Binding-site contacts:
Ligand atom O7 contacts residue ILE21 of chain 1.C at 3.8 Å.
Ligand atom C4 contacts residue ASN46 of chain 1.C at 4.3 Å.
Ligand atom O7 contacts residue HIS20 of chain 1.C at 4.0 Å.
Ligand atom N2 contacts residue ASN46 of chain 1.C at 2.8 Å (h-bond).
Ligand atom C7 contacts residue ILE21 of chain 1.C at 2.9 Å (hydrophobic).
Ligand atom C7 contacts residue ASN46 of chain 1.C at 3.4 Å.
Ligand atom C8 contacts residue ASN46 of chain 1.C at 4.4 Å.
Ligand atom C8 contacts residue ILE21 of chain 1.C at 1.4 Å (hydrophobic).
Ligand atom C3 contacts residue ASN46 of chain 1.C at 3.8 Å.
Ligand atom O7 contacts residue ASN46 of chain 1.C at 3.6 Å (h-bond).
Ligand atom C7 contacts residue HIS20 of chain 1.C at 3.7 Å.
Ligand atom N2 contacts residue ILE21 of chain 1.C at 3.5 Å (h-bond).
Ligand atom C1 contacts residue ASN46 of chain 1.C at 1.4 Å.
Ligand atom O5 contacts residue ASN46 of chain 1.C at 2.4 Å (h-bond).
Ligand atom C8 contacts residue HIS20 of chain 1.C at 2.4 Å.
Ligand atom C7 contacts residue PRO43 of chain 1.C at 4.0 Å (hydrophobic).
Ligand atom O3 contacts residue HIS20 of chain 1.C at 3.5 Å.
Ligand atom C5 contacts residue ASN46 of chain 1.C at 3.7 Å.
Ligand atom C2 contacts residue ASN46 of chain 1.C at 2.4 Å.
Ligand atom C3 contacts residue HIS20 of chain 1.C at 4.1 Å.
Ligand atom N2 contacts residue HIS20 of chain 1.C at 4.2 Å.
Ligand atom C1 contacts residue PRO43 of chain 1.C at 3.8 Å (hydrophobic).
Ligand atom C6 contacts residue ASN46 of chain 1.C at 4.4 Å.
Ligand atom O7 contacts residue PRO43 of chain 1.C at 3.3 Å.

The small molecule below binds the protein below.
Small molecule (SMILES): CC(=O)N[C@@H]1[C@@H](O)[C@H](O)[C@@H](CO)O[C@H]1O

Sequence of chain 1.C:
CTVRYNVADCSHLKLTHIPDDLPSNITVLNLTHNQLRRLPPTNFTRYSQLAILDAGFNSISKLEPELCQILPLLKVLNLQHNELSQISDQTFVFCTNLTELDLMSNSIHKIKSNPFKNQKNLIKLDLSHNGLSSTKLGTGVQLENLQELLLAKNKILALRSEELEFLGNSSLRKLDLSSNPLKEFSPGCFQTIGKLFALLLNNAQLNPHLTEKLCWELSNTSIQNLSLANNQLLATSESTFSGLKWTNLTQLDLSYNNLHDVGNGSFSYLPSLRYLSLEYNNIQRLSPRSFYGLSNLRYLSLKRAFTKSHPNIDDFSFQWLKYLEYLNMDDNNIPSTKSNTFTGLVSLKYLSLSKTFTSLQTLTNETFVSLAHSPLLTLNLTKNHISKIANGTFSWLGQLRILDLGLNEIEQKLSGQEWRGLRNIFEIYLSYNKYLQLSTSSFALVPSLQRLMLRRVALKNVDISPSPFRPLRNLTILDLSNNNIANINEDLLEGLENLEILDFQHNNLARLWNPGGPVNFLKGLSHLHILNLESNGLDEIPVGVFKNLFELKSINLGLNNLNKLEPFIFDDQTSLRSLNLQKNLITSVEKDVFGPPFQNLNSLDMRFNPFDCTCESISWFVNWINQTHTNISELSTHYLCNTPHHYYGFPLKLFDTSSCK